Sequence of chain 6.A:
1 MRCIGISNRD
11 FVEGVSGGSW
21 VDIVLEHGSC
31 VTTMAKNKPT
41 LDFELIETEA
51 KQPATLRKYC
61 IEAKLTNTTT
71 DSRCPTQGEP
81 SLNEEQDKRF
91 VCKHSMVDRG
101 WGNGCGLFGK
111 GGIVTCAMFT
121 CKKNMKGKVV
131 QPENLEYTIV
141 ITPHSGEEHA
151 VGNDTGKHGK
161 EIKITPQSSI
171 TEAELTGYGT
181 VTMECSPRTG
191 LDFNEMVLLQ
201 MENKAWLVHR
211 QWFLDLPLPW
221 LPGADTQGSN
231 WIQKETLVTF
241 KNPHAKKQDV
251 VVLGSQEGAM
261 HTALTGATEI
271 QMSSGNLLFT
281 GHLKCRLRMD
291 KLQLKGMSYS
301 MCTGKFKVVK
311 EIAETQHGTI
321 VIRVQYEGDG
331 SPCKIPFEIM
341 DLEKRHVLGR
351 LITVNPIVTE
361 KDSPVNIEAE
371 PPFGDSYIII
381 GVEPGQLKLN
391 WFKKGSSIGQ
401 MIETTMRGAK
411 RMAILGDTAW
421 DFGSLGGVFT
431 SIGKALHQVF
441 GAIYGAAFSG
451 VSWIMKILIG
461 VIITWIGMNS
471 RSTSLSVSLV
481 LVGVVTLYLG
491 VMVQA

Sequence of chain 4.A:
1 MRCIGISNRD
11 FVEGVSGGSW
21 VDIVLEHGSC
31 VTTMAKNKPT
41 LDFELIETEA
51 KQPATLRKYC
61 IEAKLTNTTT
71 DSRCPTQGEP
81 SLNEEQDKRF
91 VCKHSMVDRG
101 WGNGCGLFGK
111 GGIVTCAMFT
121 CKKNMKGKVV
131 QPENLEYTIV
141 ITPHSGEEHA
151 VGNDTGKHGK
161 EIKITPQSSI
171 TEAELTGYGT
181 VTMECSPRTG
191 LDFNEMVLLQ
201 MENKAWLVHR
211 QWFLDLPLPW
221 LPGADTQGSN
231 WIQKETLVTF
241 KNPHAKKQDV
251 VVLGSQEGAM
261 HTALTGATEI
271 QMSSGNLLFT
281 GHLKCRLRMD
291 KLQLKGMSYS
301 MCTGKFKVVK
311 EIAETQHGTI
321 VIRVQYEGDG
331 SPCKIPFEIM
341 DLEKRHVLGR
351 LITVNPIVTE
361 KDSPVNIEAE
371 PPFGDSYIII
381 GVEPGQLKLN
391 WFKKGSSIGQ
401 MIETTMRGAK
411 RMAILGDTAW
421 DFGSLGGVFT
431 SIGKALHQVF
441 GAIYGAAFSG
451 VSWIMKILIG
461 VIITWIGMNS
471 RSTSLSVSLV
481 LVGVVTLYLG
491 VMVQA

Binding-site contacts:
Ligand atom C1 contacts residue HIS149 of chain 4.A at 3.6 Å.
Ligand atom C5 contacts residue GLY156 of chain 4.A at 4.1 Å.
Ligand atom C5 contacts residue HIS158 of chain 4.A at 4.0 Å.
Ligand atom O5 contacts residue HIS158 of chain 4.A at 3.2 Å.
Ligand atom C1 contacts residue ASN153 of chain 4.A at 1.4 Å.
Ligand atom O5 contacts residue HIS149 of chain 4.A at 3.6 Å (h-bond).
Ligand atom C2 contacts residue HIS149 of chain 4.A at 3.4 Å.
Ligand atom C6 contacts residue GLY156 of chain 4.A at 3.8 Å.
Ligand atom O6 contacts residue HIS149 of chain 4.A at 3.5 Å.
Ligand atom C1 contacts residue HIS158 of chain 4.A at 4.2 Å.
Ligand atom O5 contacts residue GLY156 of chain 4.A at 4.1 Å.
Ligand atom N2 contacts residue ASN153 of chain 4.A at 3.1 Å (h-bond).
Ligand atom C5 contacts residue HIS149 of chain 4.A at 4.2 Å.
Ligand atom C2 contacts residue ASN153 of chain 4.A at 2.5 Å.
Ligand atom O6 contacts residue HIS158 of chain 4.A at 3.5 Å.
Ligand atom C5 contacts residue ASN153 of chain 4.A at 3.6 Å.
Ligand atom O5 contacts residue ASN153 of chain 4.A at 2.3 Å (h-bond).
Ligand atom O3 contacts residue HIS149 of chain 4.A at 4.2 Å.
Ligand atom C4 contacts residue ASN153 of chain 4.A at 4.2 Å.
Ligand atom O5 contacts residue THR155 of chain 4.A at 3.9 Å.
Ligand atom C6 contacts residue HIS158 of chain 4.A at 3.6 Å.
Ligand atom C7 contacts residue ASN153 of chain 4.A at 4.1 Å.
Ligand atom C8 contacts residue ASN153 of chain 4.A at 4.5 Å.
Ligand atom C1 contacts residue THR155 of chain 4.A at 3.9 Å.
Ligand atom C3 contacts residue ASN153 of chain 4.A at 3.9 Å.
Ligand atom C3 contacts residue HIS149 of chain 4.A at 4.3 Å.
Ligand atom C7 contacts residue HIS149 of chain 4.A at 4.3 Å.
Ligand atom N2 contacts residue HIS149 of chain 4.A at 4.2 Å.
Ligand atom C8 contacts residue GLY102 of chain 6.A at 3.5 Å.
Ligand atom O7 contacts residue HIS149 of chain 4.A at 3.3 Å.
Ligand atom C4 contacts residue HIS149 of chain 4.A at 3.7 Å.

A small-molecule ligand and the protein it binds are described below.
Small molecule (SMILES): CC(=O)N[C@H]1[C@H](O[C@H]2[C@H](O)[C@@H](NC(C)=O)CO[C@@H]2CO)O[C@H](CO)[C@@H](O)[C@@H]1O